A small-molecule ligand and the protein it binds are described below.
Small molecule (SMILES): N[C@@H](CC(=O)O)C(=O)O

Binding-site contacts:
Ligand atom CA contacts residue MN1 of chain 1.WA at 4.2 Å.
Ligand atom C contacts residue HIS14 of chain 1.N at 4.4 Å.
Ligand atom CB contacts residue GLU12 of chain 1.N at 4.2 Å.
Ligand atom CA contacts residue MN1 of chain 1.XA at 4.5 Å.
Ligand atom OD1 contacts residue TYR270 of chain 1.N at 3.0 Å (h-bond).
Ligand atom CB contacts residue LYS81 of chain 1.N at 4.0 Å.
Ligand atom OD2 contacts residue MN1 of chain 1.XA at 3.1 Å.
Ligand atom OD1 contacts residue LYS81 of chain 1.N at 3.6 Å (salt-bridge).
Ligand atom OXT contacts residue MN1 of chain 1.XA at 4.3 Å.
Ligand atom CA contacts residue GLU153 of chain 1.N at 4.4 Å.
Ligand atom O contacts residue MN1 of chain 1.XA at 4.5 Å.
Ligand atom N contacts residue LYS81 of chain 1.N at 3.4 Å (salt-bridge).
Ligand atom OXT contacts residue HIS14 of chain 1.N at 3.3 Å.
Ligand atom N contacts residue GLU153 of chain 1.N at 3.3 Å (salt-bridge).
Ligand atom OD1 contacts residue MN1 of chain 1.XA at 3.9 Å.
Ligand atom CA contacts residue LYS81 of chain 1.N at 2.8 Å.
Ligand atom N contacts residue MN1 of chain 1.WA at 3.9 Å.
Ligand atom CG contacts residue MN1 of chain 1.XA at 3.2 Å.
Ligand atom C contacts residue MN1 of chain 1.WA at 3.5 Å.
Ligand atom OXT contacts residue MN1 of chain 1.WA at 3.0 Å.
Ligand atom CG contacts residue ATP1 of chain 1.UA at 3.8 Å.
Ligand atom CB contacts residue MN1 of chain 1.XA at 3.4 Å.
Ligand atom CG contacts residue LYS81 of chain 1.N at 4.2 Å.
Ligand atom OD2 contacts residue ATP1 of chain 1.UA at 3.0 Å (h-bond).
Ligand atom C contacts residue GLU153 of chain 1.N at 4.2 Å.
Ligand atom C contacts residue MN1 of chain 1.XA at 4.2 Å.
Ligand atom C contacts residue LYS81 of chain 1.N at 3.1 Å.
Ligand atom CG contacts residue TYR270 of chain 1.N at 4.2 Å (hydrophobic).
Ligand atom O contacts residue MN1 of chain 1.WA at 3.8 Å.
Ligand atom OXT contacts residue LYS81 of chain 1.N at 4.2 Å.
Ligand atom O contacts residue LYS81 of chain 1.N at 3.0 Å (salt-bridge).
Ligand atom CB contacts residue ATP1 of chain 1.UA at 3.4 Å.
Ligand atom OXT contacts residue GLU153 of chain 1.N at 3.6 Å.

Sequence of chain 1.N:
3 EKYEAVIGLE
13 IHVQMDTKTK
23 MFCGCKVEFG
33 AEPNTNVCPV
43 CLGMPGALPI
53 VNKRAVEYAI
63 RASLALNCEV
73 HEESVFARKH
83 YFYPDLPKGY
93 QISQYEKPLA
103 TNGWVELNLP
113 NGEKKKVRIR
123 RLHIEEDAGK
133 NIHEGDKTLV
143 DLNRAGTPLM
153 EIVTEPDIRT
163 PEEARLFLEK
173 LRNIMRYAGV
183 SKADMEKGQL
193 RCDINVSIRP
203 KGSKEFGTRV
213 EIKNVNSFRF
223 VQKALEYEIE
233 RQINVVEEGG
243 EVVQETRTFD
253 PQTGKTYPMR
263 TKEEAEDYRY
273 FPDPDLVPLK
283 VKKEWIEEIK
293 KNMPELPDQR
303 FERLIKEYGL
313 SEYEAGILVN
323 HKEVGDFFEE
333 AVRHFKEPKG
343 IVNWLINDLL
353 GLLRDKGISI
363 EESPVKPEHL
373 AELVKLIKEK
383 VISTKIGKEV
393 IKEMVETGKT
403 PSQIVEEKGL